Binding-site contacts:
Ligand atom C7 contacts residue TYR17 of chain 59.P at 4.3 Å (hydrophobic).
Ligand atom N2 contacts residue ASN19 of chain 59.P at 4.0 Å.
Ligand atom C2 contacts residue ASN19 of chain 59.P at 3.6 Å.
Ligand atom C8 contacts residue ALA18 of chain 59.P at 4.0 Å (hydrophobic).
Ligand atom O5 contacts residue ASN19 of chain 59.P at 2.9 Å (h-bond).
Ligand atom C7 contacts residue ALA18 of chain 59.P at 4.4 Å (hydrophobic).
Ligand atom C8 contacts residue TYR17 of chain 59.P at 3.4 Å (hydrophobic).
Ligand atom C3 contacts residue ASN19 of chain 59.P at 4.4 Å.
Ligand atom O7 contacts residue ALA18 of chain 59.P at 4.3 Å.
Ligand atom C5 contacts residue ASN19 of chain 59.P at 3.6 Å.
Ligand atom C1 contacts residue ASN19 of chain 59.P at 2.3 Å.

Sequence of chain 59.P:
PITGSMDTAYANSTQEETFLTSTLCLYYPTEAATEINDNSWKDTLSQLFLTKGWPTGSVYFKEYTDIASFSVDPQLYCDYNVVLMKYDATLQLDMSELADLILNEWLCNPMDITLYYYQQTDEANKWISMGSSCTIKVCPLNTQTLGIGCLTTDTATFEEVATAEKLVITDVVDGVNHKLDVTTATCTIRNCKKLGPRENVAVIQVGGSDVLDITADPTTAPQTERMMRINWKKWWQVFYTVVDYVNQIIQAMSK

This protein binds this small molecule.
Small molecule (SMILES): CC(=O)N[C@H]1[C@H](O[C@H]2[C@H](O)[C@@H](NC(C)=O)CO[C@@H]2CO)O[C@H](CO)[C@@H](O)[C@@H]1O